Binding-site contacts:
Ligand atom N2 contacts residue GLU277 of chain 2.A at 4.5 Å.
Ligand atom C3 contacts residue ASN276 of chain 2.A at 3.8 Å.
Ligand atom O7 contacts residue ASN276 of chain 2.A at 4.1 Å.
Ligand atom C5 contacts residue THR278 of chain 2.A at 4.4 Å.
Ligand atom C1 contacts residue THR278 of chain 2.A at 4.2 Å.
Ligand atom C7 contacts residue ASN276 of chain 2.A at 3.6 Å.
Ligand atom C5 contacts residue ASN276 of chain 2.A at 3.7 Å.
Ligand atom N2 contacts residue ASN276 of chain 2.A at 2.8 Å (h-bond).
Ligand atom C8 contacts residue PHE275 of chain 2.A at 4.3 Å (hydrophobic).
Ligand atom C1 contacts residue ASN276 of chain 2.A at 1.4 Å.
Ligand atom C3 contacts residue THR278 of chain 2.A at 4.3 Å.
Ligand atom O5 contacts residue ASN276 of chain 2.A at 2.4 Å (h-bond).
Ligand atom C8 contacts residue GLU277 of chain 2.A at 4.3 Å.
Ligand atom C2 contacts residue ASN276 of chain 2.A at 2.5 Å.
Ligand atom C4 contacts residue ASN276 of chain 2.A at 4.2 Å.

Sequence of chain 2.A:
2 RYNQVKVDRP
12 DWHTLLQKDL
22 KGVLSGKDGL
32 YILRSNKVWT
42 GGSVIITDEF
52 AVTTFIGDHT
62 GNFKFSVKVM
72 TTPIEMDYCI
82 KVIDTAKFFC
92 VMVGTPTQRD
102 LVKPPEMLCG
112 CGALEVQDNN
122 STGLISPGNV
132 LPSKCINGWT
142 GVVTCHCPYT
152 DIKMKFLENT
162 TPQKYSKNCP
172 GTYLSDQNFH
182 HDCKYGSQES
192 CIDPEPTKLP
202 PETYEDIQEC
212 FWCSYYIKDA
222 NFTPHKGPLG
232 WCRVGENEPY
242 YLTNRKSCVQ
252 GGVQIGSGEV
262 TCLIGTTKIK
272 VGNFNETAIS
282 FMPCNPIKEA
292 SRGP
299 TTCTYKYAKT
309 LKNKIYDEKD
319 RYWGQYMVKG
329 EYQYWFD

A small-molecule ligand and the protein it binds are described below.
Small molecule (SMILES): CC(=O)N[C@H]1[C@H](O[C@H]2[C@H](O)[C@@H](NC(C)=O)CO[C@@H]2CO)O[C@H](CO)[C@@H](O[C@@H]2O[C@H](CO[C@H]3O[C@H](CO)[C@@H](O)[C@H](O)[C@@H]3O)[C@@H](O)[C@H](O)[C@@H]2O)[C@@H]1O